Sequence of chain 1.A:
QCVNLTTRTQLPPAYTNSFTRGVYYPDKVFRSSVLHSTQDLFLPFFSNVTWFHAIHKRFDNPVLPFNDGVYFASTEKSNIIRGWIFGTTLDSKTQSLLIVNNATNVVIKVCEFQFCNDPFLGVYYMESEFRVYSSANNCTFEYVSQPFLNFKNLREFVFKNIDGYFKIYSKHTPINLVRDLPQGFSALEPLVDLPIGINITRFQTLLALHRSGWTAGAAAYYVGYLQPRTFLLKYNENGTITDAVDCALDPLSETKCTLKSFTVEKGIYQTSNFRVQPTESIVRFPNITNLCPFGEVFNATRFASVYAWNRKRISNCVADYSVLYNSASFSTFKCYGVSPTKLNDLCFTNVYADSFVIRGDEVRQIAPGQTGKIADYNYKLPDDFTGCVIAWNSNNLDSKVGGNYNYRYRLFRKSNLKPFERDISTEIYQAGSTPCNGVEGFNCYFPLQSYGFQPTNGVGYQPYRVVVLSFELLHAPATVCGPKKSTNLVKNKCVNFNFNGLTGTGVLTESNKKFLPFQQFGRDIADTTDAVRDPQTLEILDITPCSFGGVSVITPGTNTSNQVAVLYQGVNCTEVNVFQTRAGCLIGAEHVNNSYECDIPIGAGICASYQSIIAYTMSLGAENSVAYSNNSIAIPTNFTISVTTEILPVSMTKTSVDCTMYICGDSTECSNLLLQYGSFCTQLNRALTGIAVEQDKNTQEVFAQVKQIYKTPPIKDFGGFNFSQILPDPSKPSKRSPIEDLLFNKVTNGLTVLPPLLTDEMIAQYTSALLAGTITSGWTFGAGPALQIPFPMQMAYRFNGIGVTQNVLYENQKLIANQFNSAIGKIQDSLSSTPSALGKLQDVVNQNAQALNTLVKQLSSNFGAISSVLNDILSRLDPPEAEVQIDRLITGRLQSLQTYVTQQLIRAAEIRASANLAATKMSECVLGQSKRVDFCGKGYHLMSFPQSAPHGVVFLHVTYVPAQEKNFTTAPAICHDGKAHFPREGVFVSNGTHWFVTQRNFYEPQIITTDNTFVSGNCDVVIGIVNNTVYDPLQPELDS

This protein binds this small molecule.
Small molecule (SMILES): CC(=O)N[C@@H]1[C@@H](O)[C@H](O)[C@@H](CO)O[C@H]1O

Binding-site contacts:
Ligand atom C4 contacts residue ASN282 of chain 1.A at 4.2 Å.
Ligand atom C3 contacts residue ASN282 of chain 1.A at 3.8 Å.
Ligand atom C3 contacts residue GLU281 of chain 1.A at 4.0 Å.
Ligand atom N2 contacts residue ASN280 of chain 1.A at 4.1 Å.
Ligand atom C7 contacts residue GLU281 of chain 1.A at 3.5 Å.
Ligand atom C8 contacts residue GLU281 of chain 1.A at 3.4 Å.
Ligand atom C1 contacts residue GLU281 of chain 1.A at 3.8 Å.
Ligand atom O5 contacts residue ASN282 of chain 1.A at 2.4 Å (h-bond).
Ligand atom N2 contacts residue ASN282 of chain 1.A at 2.9 Å (h-bond).
Ligand atom N2 contacts residue GLU281 of chain 1.A at 2.7 Å (salt-bridge).
Ligand atom C1 contacts residue ASN282 of chain 1.A at 1.4 Å.
Ligand atom C7 contacts residue ASN280 of chain 1.A at 4.0 Å.
Ligand atom C8 contacts residue ASN280 of chain 1.A at 3.7 Å.
Ligand atom C2 contacts residue ASN282 of chain 1.A at 2.5 Å.
Ligand atom C7 contacts residue ASN282 of chain 1.A at 3.8 Å.
Ligand atom O6 contacts residue LYS558 of chain 1.C at 3.9 Å.
Ligand atom O7 contacts residue ASN282 of chain 1.A at 4.3 Å.
Ligand atom O6 contacts residue ASN282 of chain 1.A at 4.2 Å.
Ligand atom C5 contacts residue ASN282 of chain 1.A at 3.7 Å.
Ligand atom C2 contacts residue GLU281 of chain 1.A at 3.6 Å.

Sequence of chain 1.C:
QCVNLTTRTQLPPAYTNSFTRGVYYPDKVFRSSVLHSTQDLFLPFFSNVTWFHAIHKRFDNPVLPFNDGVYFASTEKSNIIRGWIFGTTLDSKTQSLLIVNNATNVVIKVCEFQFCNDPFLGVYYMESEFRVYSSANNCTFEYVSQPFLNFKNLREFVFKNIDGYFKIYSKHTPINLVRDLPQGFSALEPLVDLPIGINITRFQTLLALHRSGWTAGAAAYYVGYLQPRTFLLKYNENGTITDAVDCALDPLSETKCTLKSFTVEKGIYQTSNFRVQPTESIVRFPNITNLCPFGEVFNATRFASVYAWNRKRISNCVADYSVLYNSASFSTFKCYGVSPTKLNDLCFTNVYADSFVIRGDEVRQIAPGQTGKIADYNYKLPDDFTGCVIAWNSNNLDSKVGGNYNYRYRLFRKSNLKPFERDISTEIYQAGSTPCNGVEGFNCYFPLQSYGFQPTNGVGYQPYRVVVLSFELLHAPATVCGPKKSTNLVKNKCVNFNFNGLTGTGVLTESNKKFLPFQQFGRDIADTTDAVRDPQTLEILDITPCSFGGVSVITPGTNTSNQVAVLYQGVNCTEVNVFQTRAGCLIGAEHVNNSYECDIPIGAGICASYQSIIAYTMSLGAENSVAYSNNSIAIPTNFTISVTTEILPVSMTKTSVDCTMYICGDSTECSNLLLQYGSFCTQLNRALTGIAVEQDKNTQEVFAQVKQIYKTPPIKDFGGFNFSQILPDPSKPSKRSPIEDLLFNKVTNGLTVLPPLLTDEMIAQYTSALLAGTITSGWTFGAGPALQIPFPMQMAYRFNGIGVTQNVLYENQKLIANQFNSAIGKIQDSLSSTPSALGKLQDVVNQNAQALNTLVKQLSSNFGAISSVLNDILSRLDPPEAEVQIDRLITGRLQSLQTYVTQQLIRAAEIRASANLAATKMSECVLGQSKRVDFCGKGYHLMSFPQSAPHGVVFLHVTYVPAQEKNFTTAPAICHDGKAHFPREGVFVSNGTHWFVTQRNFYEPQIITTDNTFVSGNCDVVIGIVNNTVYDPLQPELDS